Sequence of chain 1.A:
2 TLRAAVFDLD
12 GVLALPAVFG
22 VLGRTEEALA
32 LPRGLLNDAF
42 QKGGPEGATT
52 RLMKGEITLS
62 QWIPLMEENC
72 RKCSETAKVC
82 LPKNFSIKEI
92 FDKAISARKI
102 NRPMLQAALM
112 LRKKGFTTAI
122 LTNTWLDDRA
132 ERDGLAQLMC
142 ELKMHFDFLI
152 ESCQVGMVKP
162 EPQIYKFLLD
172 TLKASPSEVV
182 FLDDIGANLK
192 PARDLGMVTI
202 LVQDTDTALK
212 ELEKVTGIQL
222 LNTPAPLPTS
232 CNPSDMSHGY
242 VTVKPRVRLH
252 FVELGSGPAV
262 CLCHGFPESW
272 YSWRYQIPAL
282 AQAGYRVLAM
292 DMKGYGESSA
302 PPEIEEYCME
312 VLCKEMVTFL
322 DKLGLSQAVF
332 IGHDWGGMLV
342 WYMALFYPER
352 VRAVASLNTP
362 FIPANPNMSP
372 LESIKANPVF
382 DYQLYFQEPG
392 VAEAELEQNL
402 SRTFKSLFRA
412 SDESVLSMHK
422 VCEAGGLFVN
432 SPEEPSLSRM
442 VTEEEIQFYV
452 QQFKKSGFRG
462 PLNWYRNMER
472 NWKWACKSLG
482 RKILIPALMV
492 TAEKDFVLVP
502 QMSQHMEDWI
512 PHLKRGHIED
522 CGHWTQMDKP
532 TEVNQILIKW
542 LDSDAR

This small molecule binds to this protein.
Small molecule (SMILES): CC(C)(C)OC(=O)N[C@H]1CNc2ccccc2C1

Binding-site contacts:
Ligand atom C9 contacts residue HIS524 of chain 1.A at 3.8 Å.
Ligand atom C17 contacts residue TYR383 of chain 1.A at 4.0 Å (hydrophobic).
Ligand atom C9 contacts residue TYR466 of chain 1.A at 3.7 Å (hydrophobic).
Ligand atom N2 contacts residue HIS524 of chain 1.A at 3.8 Å.
Ligand atom C4 contacts residue PHE267 of chain 1.A at 4.1 Å (hydrophobic).
Ligand atom C12 contacts residue TYR383 of chain 1.A at 3.5 Å (hydrophobic).
Ligand atom C9 contacts residue ASP335 of chain 1.A at 2.9 Å.
Ligand atom C18 contacts residue LEU408 of chain 1.A at 3.6 Å (hydrophobic).
Ligand atom C14 contacts residue ASP335 of chain 1.A at 3.9 Å.
Ligand atom C8 contacts residue TYR383 of chain 1.A at 3.5 Å (hydrophobic).
Ligand atom O6 contacts residue ASP335 of chain 1.A at 3.4 Å (salt-bridge).
Ligand atom C13 contacts residue PHE267 of chain 1.A at 4.0 Å (hydrophobic).
Ligand atom C11 contacts residue ASP335 of chain 1.A at 3.4 Å.
Ligand atom O7 contacts residue TYR383 of chain 1.A at 2.4 Å (h-bond).
Ligand atom C15 contacts residue GLN384 of chain 1.A at 3.3 Å.
Ligand atom C11 contacts residue PHE267 of chain 1.A at 3.0 Å (hydrophobic).
Ligand atom C1 contacts residue TYR383 of chain 1.A at 3.2 Å (hydrophobic).
Ligand atom C11 contacts residue TYR466 of chain 1.A at 3.5 Å (hydrophobic).
Ligand atom C5 contacts residue TYR383 of chain 1.A at 4.0 Å (hydrophobic).
Ligand atom O7 contacts residue GLN384 of chain 1.A at 4.0 Å.
Ligand atom C11 contacts residue HIS524 of chain 1.A at 4.0 Å.
Ligand atom N2 contacts residue TRP525 of chain 1.A at 3.8 Å.
Ligand atom C1 contacts residue ASP335 of chain 1.A at 3.3 Å.
Ligand atom C14 contacts residue THR360 of chain 1.A at 3.9 Å.
Ligand atom N3 contacts residue TYR466 of chain 1.A at 3.5 Å (h-bond).
Ligand atom C17 contacts residue LEU428 of chain 1.A at 4.1 Å (hydrophobic).
Ligand atom N2 contacts residue PHE267 of chain 1.A at 3.0 Å (h-bond).
Ligand atom N3 contacts residue TYR383 of chain 1.A at 4.1 Å.
Ligand atom C16 contacts residue TRP336 of chain 1.A at 3.3 Å (hydrophobic).
Ligand atom C12 contacts residue MET419 of chain 1.A at 4.1 Å (hydrophobic).
Ligand atom C13 contacts residue LEU408 of chain 1.A at 3.8 Å (hydrophobic).
Ligand atom O6 contacts residue LEU499 of chain 1.A at 3.9 Å.
Ligand atom C18 contacts residue LEU428 of chain 1.A at 3.9 Å (hydrophobic).
Ligand atom O7 contacts residue TYR466 of chain 1.A at 2.6 Å (h-bond).
Ligand atom C8 contacts residue TYR466 of chain 1.A at 4.0 Å (hydrophobic).
Ligand atom C1 contacts residue TYR466 of chain 1.A at 3.2 Å (hydrophobic).
Ligand atom N3 contacts residue ASP335 of chain 1.A at 2.3 Å (salt-bridge).
Ligand atom C17 contacts residue MET419 of chain 1.A at 3.9 Å (hydrophobic).
Ligand atom O6 contacts residue TYR383 of chain 1.A at 3.9 Å.
Ligand atom C16 contacts residue TYR466 of chain 1.A at 3.9 Å (hydrophobic).